Sequence of chain 1.F:
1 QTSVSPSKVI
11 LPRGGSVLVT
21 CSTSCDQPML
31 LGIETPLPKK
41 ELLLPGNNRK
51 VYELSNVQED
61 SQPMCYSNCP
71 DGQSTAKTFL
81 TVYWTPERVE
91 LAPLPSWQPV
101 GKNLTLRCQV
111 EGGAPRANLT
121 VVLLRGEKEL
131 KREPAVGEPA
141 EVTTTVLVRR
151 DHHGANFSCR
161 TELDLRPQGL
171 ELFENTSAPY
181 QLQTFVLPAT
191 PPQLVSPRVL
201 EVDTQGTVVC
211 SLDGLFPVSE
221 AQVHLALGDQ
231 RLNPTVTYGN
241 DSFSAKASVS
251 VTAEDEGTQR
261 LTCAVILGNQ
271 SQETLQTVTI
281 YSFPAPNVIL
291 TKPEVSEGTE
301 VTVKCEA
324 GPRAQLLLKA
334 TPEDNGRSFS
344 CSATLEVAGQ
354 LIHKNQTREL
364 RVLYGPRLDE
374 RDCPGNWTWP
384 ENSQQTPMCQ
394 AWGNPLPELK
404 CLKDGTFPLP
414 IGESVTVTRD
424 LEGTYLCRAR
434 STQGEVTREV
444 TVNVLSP

Binding-site contacts:
Ligand atom O4 contacts residue GLU127 of chain 1.F at 3.1 Å (salt-bridge).
Ligand atom C5 contacts residue GLU127 of chain 1.F at 3.6 Å.
Ligand atom C3 contacts residue ASN156 of chain 1.F at 3.6 Å.
Ligand atom C1 contacts residue ASN156 of chain 1.F at 1.4 Å.
Ligand atom C5 contacts residue GLY126 of chain 1.F at 4.0 Å.
Ligand atom C8 contacts residue PRO179 of chain 1.F at 4.4 Å (hydrophobic).
Ligand atom C2 contacts residue ASN156 of chain 1.F at 2.3 Å.
Ligand atom C6 contacts residue LYS128 of chain 1.F at 4.3 Å.
Ligand atom N2 contacts residue ASN156 of chain 1.F at 2.5 Å (h-bond).
Ligand atom O5 contacts residue ASN156 of chain 1.F at 2.5 Å (h-bond).
Ligand atom C4 contacts residue ASN156 of chain 1.F at 4.2 Å.
Ligand atom O7 contacts residue ASN156 of chain 1.F at 3.2 Å (h-bond).
Ligand atom C3 contacts residue GLU127 of chain 1.F at 3.6 Å.
Ligand atom O5 contacts residue GLY126 of chain 1.F at 3.7 Å.
Ligand atom C5 contacts residue ASN156 of chain 1.F at 3.7 Å.
Ligand atom C7 contacts residue ASN156 of chain 1.F at 3.3 Å.
Ligand atom C6 contacts residue GLU127 of chain 1.F at 3.8 Å.
Ligand atom O3 contacts residue GLU127 of chain 1.F at 4.2 Å.
Ligand atom C4 contacts residue GLU127 of chain 1.F at 3.6 Å.
Ligand atom C8 contacts residue ASN156 of chain 1.F at 4.2 Å.
Ligand atom C1 contacts residue GLY126 of chain 1.F at 3.4 Å.

The protein below binds the small molecule below.
Small molecule (SMILES): CC(=O)N[C@@H]1[C@@H](O)[C@H](O)[C@@H](CO)O[C@H]1O